A small-molecule ligand and the protein it binds are described below.
Small molecule (SMILES): CC(C)(O)c1cc(F)c2c(c1)C(=O)N(Cc1ccc(C#N)cn1)[C@@]2(OCC1(CO)CC1)c1ccc(Cl)cc1

Binding-site contacts:
Ligand atom C32 contacts residue LEU46 of chain 1.A at 3.9 Å (hydrophobic).
Ligand atom O29 contacts residue GLN61 of chain 1.A at 2.5 Å (h-bond).
Ligand atom C35 contacts residue ILE50 of chain 1.A at 3.6 Å (hydrophobic).
Ligand atom C28 contacts residue GLN61 of chain 1.A at 3.5 Å.
Ligand atom C22 contacts residue ILE50 of chain 1.A at 3.9 Å (hydrophobic).
Ligand atom C27 contacts residue GLN61 of chain 1.A at 3.6 Å.
Ligand atom C26 contacts residue GLN61 of chain 1.A at 3.4 Å.
Ligand atom F24 contacts residue ILE50 of chain 1.A at 3.3 Å.
Ligand atom C12 contacts residue LEU43 of chain 1.A at 3.9 Å (hydrophobic).
Ligand atom N14 contacts residue ILE88 of chain 1.A at 3.9 Å.
Ligand atom C38 contacts residue GLN48 of chain 1.A at 3.6 Å.
Ligand atom C38 contacts residue MET51 of chain 1.A at 3.9 Å (hydrophobic).
Ligand atom N14 contacts residue HIS85 of chain 1.A at 3.2 Å.
Ligand atom C13 contacts residue HIS85 of chain 1.A at 3.6 Å.
Ligand atom C13 contacts residue LEU43 of chain 1.A at 3.8 Å (hydrophobic).
Ligand atom C32 contacts residue LEU43 of chain 1.A at 3.2 Å (hydrophobic).
Ligand atom CL1 contacts residue ILE88 of chain 1.A at 3.7 Å.
Ligand atom C3 contacts residue GLY47 of chain 1.A at 3.9 Å.
Ligand atom C11 contacts residue VAL82 of chain 1.A at 3.5 Å (hydrophobic).
Ligand atom C11 contacts residue HIS85 of chain 1.A at 3.6 Å.
Ligand atom C1 contacts residue PHE44 of chain 1.A at 3.7 Å (hydrophobic).
Ligand atom C15 contacts residue LEU43 of chain 1.A at 3.7 Å (hydrophobic).
Ligand atom C33 contacts residue ILE50 of chain 1.A at 3.7 Å (hydrophobic).
Ligand atom C32 contacts residue GLY47 of chain 1.A at 3.6 Å.
Ligand atom C36 contacts residue VAL82 of chain 1.A at 3.7 Å (hydrophobic).
Ligand atom N14 contacts residue TYR89 of chain 1.A at 3.5 Å.
Ligand atom CL1 contacts residue LEU43 of chain 1.A at 3.8 Å.
Ligand atom C20 contacts residue VAL82 of chain 1.A at 3.7 Å (hydrophobic).
Ligand atom C30 contacts residue GLY47 of chain 1.A at 3.9 Å.
Ligand atom C31 contacts residue GLY47 of chain 1.A at 3.4 Å.
Ligand atom C22 contacts residue MET51 of chain 1.A at 3.8 Å (hydrophobic).
Ligand atom F24 contacts residue MET51 of chain 1.A at 3.9 Å.
Ligand atom O29 contacts residue HIS62 of chain 1.A at 3.9 Å.
Ligand atom C21 contacts residue VAL82 of chain 1.A at 3.9 Å (hydrophobic).
Ligand atom C31 contacts residue LEU43 of chain 1.A at 3.3 Å (hydrophobic).
Ligand atom C28 contacts residue ILE63 of chain 1.A at 3.6 Å (hydrophobic).
Ligand atom C37 contacts residue GLN48 of chain 1.A at 3.9 Å.
Ligand atom F24 contacts residue GLY47 of chain 1.A at 3.4 Å.
Ligand atom O5 contacts residue GLY47 of chain 1.A at 3.3 Å.
Ligand atom C38 contacts residue GLY47 of chain 1.A at 3.3 Å.

Sequence of chain 1.A:
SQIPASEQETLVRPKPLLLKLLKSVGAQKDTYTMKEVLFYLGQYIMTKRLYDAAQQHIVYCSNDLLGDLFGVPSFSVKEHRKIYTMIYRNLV